Binding-site contacts:
Ligand atom N2 contacts residue SER216 of chain 1.C at 4.3 Å.
Ligand atom C8 contacts residue ASN109 of chain 1.C at 4.5 Å.
Ligand atom O7 contacts residue ASN109 of chain 1.C at 3.2 Å (h-bond).
Ligand atom C1 contacts residue GLN218 of chain 1.C at 4.4 Å.
Ligand atom O5 contacts residue GLN218 of chain 1.C at 3.6 Å.
Ligand atom O4 contacts residue SER216 of chain 1.C at 4.4 Å.
Ligand atom C4 contacts residue SER216 of chain 1.C at 4.3 Å.
Ligand atom C5 contacts residue SER216 of chain 1.C at 3.6 Å.
Ligand atom C3 contacts residue ASN109 of chain 1.C at 3.8 Å.
Ligand atom C3 contacts residue SER216 of chain 1.C at 3.7 Å.
Ligand atom C2 contacts residue ASN109 of chain 1.C at 2.5 Å.
Ligand atom C5 contacts residue ASN109 of chain 1.C at 3.7 Å.
Ligand atom C2 contacts residue SER216 of chain 1.C at 4.3 Å.
Ligand atom O5 contacts residue SER216 of chain 1.C at 4.0 Å.
Ligand atom O6 contacts residue GLN218 of chain 1.C at 4.0 Å.
Ligand atom O5 contacts residue ASN109 of chain 1.C at 2.4 Å (h-bond).
Ligand atom C4 contacts residue ASN109 of chain 1.C at 4.3 Å.
Ligand atom O3 contacts residue SER216 of chain 1.C at 4.1 Å.
Ligand atom C8 contacts residue TYR217 of chain 1.C at 3.5 Å (hydrophobic).
Ligand atom C6 contacts residue GLN218 of chain 1.C at 4.0 Å.
Ligand atom C1 contacts residue ASN109 of chain 1.C at 1.4 Å.
Ligand atom C1 contacts residue SER216 of chain 1.C at 3.6 Å.
Ligand atom C7 contacts residue ASN109 of chain 1.C at 3.3 Å.
Ligand atom N2 contacts residue ASN109 of chain 1.C at 3.0 Å (h-bond).
Ligand atom C5 contacts residue GLN218 of chain 1.C at 4.3 Å.

Sequence of chain 1.C:
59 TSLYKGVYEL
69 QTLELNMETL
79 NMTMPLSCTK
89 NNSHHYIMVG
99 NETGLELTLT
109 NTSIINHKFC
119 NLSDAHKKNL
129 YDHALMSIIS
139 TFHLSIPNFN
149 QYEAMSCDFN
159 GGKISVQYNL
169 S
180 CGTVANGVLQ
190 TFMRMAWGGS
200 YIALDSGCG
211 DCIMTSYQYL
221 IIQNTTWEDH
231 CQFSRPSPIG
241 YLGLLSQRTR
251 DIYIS

A protein and the small-molecule ligand that binds it are described below.
Small molecule (SMILES): CC(=O)N[C@H]1[C@H](O[C@H]2[C@H](O)[C@@H](NC(C)=O)CO[C@@H]2CO)O[C@H](CO)[C@@H](O)[C@@H]1O